Binding-site contacts:
Ligand atom C8 contacts residue ASN336 of chain 1.I at 4.2 Å.
Ligand atom C8 contacts residue VAL337 of chain 1.I at 4.4 Å (hydrophobic).
Ligand atom C7 contacts residue GLN298 of chain 1.I at 4.0 Å.
Ligand atom C2 contacts residue GLN298 of chain 1.I at 3.7 Å.
Ligand atom O7 contacts residue ASN300 of chain 1.I at 3.6 Å (h-bond).
Ligand atom O3 contacts residue GLN298 of chain 1.I at 4.2 Å.
Ligand atom C8 contacts residue SER338 of chain 1.I at 3.8 Å.
Ligand atom C4 contacts residue ASN300 of chain 1.I at 4.3 Å.
Ligand atom N2 contacts residue ASN300 of chain 1.I at 3.0 Å (h-bond).
Ligand atom C1 contacts residue ASN300 of chain 1.I at 1.5 Å.
Ligand atom C3 contacts residue GLN298 of chain 1.I at 3.6 Å.
Ligand atom C5 contacts residue ASN300 of chain 1.I at 3.8 Å.
Ligand atom C3 contacts residue ASN300 of chain 1.I at 3.9 Å.
Ligand atom C8 contacts residue ILE299 of chain 1.I at 4.5 Å (hydrophobic).
Ligand atom N2 contacts residue GLN298 of chain 1.I at 3.0 Å (h-bond).
Ligand atom C2 contacts residue ASN300 of chain 1.I at 2.5 Å.
Ligand atom C8 contacts residue ASN300 of chain 1.I at 3.9 Å.
Ligand atom C1 contacts residue GLN298 of chain 1.I at 3.9 Å.
Ligand atom O5 contacts residue ASN300 of chain 1.I at 2.5 Å (h-bond).
Ligand atom C8 contacts residue GLN298 of chain 1.I at 3.4 Å.
Ligand atom C7 contacts residue ASN300 of chain 1.I at 3.5 Å.

A small-molecule ligand and the protein it binds are described below.
Small molecule (SMILES): CC(=O)N[C@@H]1[C@@H](O)[C@H](O)[C@@H](CO)O[C@H]1O

Sequence of chain 1.I:
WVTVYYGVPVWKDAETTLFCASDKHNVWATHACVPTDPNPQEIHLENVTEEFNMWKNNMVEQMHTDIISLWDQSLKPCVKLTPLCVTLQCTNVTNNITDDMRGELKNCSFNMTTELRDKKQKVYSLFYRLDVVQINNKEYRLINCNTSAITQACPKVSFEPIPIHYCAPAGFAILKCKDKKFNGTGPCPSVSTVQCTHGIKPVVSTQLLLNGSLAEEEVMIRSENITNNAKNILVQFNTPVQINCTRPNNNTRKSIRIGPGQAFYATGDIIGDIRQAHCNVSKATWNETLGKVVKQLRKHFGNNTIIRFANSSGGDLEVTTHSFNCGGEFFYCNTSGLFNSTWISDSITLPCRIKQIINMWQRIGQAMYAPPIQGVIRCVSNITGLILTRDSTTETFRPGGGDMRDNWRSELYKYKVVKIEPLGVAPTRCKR